Sequence of chain 1.A:
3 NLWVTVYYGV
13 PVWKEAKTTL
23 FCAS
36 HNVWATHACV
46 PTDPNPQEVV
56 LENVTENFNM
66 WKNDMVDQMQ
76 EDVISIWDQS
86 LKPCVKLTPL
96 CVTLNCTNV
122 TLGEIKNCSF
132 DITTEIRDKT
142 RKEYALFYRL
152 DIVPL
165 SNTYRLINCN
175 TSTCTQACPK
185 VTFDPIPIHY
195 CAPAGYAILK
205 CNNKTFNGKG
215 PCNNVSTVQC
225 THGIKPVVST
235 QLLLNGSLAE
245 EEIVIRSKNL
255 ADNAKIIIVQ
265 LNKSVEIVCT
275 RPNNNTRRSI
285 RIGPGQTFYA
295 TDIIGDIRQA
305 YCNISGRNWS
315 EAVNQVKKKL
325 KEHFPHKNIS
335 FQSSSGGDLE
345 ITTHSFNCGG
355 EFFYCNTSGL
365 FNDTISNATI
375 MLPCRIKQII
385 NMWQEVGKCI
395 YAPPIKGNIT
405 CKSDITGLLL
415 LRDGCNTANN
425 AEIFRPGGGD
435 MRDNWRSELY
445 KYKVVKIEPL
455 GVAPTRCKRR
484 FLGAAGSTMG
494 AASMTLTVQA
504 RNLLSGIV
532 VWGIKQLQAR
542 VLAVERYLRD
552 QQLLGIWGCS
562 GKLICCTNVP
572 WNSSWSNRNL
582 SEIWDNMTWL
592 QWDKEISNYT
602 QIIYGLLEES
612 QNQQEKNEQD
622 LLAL

This small molecule binds to this protein.
Small molecule (SMILES): CC(=O)N[C@H]1[C@H](O[C@H]2[C@H](O)[C@@H](NC(C)=O)CO[C@@H]2CO)O[C@H](CO)[C@@H](O[C@@H]2O[C@H](CO)[C@@H](O)[C@H](O)[C@@H]2O)[C@@H]1O

Binding-site contacts:
Ligand atom C5 contacts residue ASN278 of chain 1.A at 3.7 Å.
Ligand atom O5 contacts residue ASN278 of chain 1.A at 2.4 Å (h-bond).
Ligand atom N2 contacts residue ASN278 of chain 1.A at 2.7 Å (h-bond).
Ligand atom C2 contacts residue ASN278 of chain 1.A at 2.3 Å.
Ligand atom C3 contacts residue ASN278 of chain 1.A at 3.6 Å.
Ligand atom O6 contacts residue ILE298 of chain 1.A at 4.5 Å.
Ligand atom O6 contacts residue ASN278 of chain 1.A at 4.5 Å.
Ligand atom C8 contacts residue ASN278 of chain 1.A at 4.4 Å.
Ligand atom C1 contacts residue ASN278 of chain 1.A at 1.5 Å.
Ligand atom O7 contacts residue ASN278 of chain 1.A at 3.8 Å.
Ligand atom C4 contacts residue ASN278 of chain 1.A at 4.2 Å.
Ligand atom C7 contacts residue ASN278 of chain 1.A at 3.4 Å.
Ligand atom O5 contacts residue ILE298 of chain 1.A at 3.9 Å.